The small molecule below binds the protein below.
Small molecule (SMILES): CC(=O)N[C@@H]1[C@@H](O)[C@H](O)[C@@H](CO)O[C@H]1O

Sequence of chain 1.F:
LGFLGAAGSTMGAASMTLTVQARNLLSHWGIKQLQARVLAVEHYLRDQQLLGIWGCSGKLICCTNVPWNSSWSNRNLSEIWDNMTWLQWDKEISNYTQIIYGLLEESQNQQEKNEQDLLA

Binding-site contacts:
Ligand atom C2 contacts residue ASN126 of chain 1.F at 2.5 Å.
Ligand atom C8 contacts residue GLU123 of chain 1.F at 3.7 Å.
Ligand atom C1 contacts residue ASN126 of chain 1.F at 1.4 Å.
Ligand atom C3 contacts residue ASN126 of chain 1.F at 3.8 Å.
Ligand atom O7 contacts residue TYR127 of chain 1.F at 3.1 Å (h-bond).
Ligand atom O7 contacts residue ASN126 of chain 1.F at 3.4 Å (h-bond).
Ligand atom C5 contacts residue ASN126 of chain 1.F at 3.6 Å.
Ligand atom C7 contacts residue TYR127 of chain 1.F at 3.8 Å (hydrophobic).
Ligand atom C8 contacts residue TYR127 of chain 1.F at 4.0 Å (hydrophobic).
Ligand atom O5 contacts residue ASN126 of chain 1.F at 2.3 Å (h-bond).
Ligand atom C4 contacts residue ASN126 of chain 1.F at 4.2 Å.
Ligand atom N2 contacts residue ASN126 of chain 1.F at 2.9 Å (h-bond).
Ligand atom C8 contacts residue ASN126 of chain 1.F at 4.3 Å.
Ligand atom C7 contacts residue ASN126 of chain 1.F at 3.3 Å.